Sequence of chain 1.C:
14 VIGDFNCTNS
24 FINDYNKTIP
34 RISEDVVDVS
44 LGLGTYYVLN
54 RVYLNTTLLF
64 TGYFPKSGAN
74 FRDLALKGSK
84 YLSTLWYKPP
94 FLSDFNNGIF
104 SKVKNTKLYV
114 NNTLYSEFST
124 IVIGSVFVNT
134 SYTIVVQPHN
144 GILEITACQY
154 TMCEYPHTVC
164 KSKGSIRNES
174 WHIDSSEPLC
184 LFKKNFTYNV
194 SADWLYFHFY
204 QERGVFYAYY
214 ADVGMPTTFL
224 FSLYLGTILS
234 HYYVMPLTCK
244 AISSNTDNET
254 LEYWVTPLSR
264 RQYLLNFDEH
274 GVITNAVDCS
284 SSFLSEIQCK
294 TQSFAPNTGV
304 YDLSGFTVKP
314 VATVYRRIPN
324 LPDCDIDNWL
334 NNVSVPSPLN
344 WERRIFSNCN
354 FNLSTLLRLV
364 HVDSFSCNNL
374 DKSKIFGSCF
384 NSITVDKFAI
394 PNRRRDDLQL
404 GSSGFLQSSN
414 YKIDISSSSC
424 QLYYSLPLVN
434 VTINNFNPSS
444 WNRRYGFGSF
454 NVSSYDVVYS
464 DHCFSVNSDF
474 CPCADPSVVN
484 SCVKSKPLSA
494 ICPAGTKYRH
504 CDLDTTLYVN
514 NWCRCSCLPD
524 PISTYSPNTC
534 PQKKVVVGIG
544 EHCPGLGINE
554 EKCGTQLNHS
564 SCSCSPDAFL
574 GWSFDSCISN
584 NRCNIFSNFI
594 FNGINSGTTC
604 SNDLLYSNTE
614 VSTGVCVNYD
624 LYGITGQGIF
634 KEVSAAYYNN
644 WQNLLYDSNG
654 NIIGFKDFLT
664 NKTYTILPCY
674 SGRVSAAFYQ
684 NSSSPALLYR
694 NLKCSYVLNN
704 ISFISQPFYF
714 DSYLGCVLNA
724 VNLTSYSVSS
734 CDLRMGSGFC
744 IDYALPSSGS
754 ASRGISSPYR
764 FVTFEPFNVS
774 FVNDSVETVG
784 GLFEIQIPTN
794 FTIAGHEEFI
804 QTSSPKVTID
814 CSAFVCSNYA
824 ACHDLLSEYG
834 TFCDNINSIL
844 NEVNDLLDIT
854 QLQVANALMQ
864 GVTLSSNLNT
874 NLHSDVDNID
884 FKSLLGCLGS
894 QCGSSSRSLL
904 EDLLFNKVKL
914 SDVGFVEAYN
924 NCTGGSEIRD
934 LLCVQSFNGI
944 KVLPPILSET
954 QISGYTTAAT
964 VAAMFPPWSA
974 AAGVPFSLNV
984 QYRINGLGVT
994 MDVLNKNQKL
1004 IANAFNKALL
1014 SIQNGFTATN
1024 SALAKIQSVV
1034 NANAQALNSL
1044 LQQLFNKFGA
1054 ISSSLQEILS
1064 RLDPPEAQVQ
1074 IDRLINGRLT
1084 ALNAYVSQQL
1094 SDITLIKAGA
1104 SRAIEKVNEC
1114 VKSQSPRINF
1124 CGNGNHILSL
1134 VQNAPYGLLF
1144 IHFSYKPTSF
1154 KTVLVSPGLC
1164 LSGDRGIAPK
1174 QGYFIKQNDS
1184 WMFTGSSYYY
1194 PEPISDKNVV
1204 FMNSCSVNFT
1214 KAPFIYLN

This small molecule binds to this protein.
Small molecule (SMILES): CC(=O)N[C@H]1[C@H](O[C@H]2[C@H](O)[C@@H](NC(C)=O)CO[C@@H]2CO)O[C@H](CO)[C@@H](O)[C@@H]1O

Binding-site contacts:
Ligand atom C2 contacts residue ASN335 of chain 1.C at 2.5 Å.
Ligand atom C1 contacts residue ASN335 of chain 1.C at 1.4 Å.
Ligand atom C3 contacts residue ASN335 of chain 1.C at 3.8 Å.
Ligand atom O7 contacts residue ASN335 of chain 1.C at 4.3 Å.
Ligand atom N2 contacts residue ASN335 of chain 1.C at 2.9 Å (h-bond).
Ligand atom C5 contacts residue ASN335 of chain 1.C at 3.6 Å.
Ligand atom O6 contacts residue SER337 of chain 1.C at 4.5 Å.
Ligand atom O5 contacts residue ASN335 of chain 1.C at 2.4 Å (h-bond).
Ligand atom C7 contacts residue ASN335 of chain 1.C at 3.8 Å.
Ligand atom C4 contacts residue ASN335 of chain 1.C at 4.2 Å.